Sequence of chain 1.B:
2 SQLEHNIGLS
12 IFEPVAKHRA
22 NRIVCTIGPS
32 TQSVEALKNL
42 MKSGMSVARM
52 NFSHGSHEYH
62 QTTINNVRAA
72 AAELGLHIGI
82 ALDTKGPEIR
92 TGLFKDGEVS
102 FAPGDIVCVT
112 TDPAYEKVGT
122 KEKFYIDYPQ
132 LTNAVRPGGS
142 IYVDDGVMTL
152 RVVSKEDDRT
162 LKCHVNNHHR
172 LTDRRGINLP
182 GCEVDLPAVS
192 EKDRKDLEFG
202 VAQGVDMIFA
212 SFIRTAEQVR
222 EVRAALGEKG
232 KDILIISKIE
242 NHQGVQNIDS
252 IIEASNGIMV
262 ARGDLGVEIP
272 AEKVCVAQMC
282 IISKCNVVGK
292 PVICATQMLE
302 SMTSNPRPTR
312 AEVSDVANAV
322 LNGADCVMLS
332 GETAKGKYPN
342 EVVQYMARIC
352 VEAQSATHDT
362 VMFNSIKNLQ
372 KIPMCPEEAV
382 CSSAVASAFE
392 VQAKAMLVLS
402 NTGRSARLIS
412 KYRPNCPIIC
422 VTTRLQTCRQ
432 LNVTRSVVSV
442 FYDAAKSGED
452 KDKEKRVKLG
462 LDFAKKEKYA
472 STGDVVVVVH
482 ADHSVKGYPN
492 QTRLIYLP

Binding-site contacts:
Ligand atom O4P contacts residue ARG405 of chain 1.B at 3.8 Å.
Ligand atom C1 contacts residue ALA482 of chain 1.B at 3.6 Å (hydrophobic).
Ligand atom O6P contacts residue ARG405 of chain 1.B at 3.3 Å (salt-bridge).
Ligand atom O1P contacts residue LYS454 of chain 1.B at 2.8 Å (salt-bridge).
Ligand atom O6P contacts residue THR403 of chain 1.B at 3.1 Å (h-bond).
Ligand atom O5P contacts residue SER401 of chain 1.B at 3.7 Å.
Ligand atom C4 contacts residue LEU400 of chain 1.B at 3.3 Å (hydrophobic).
Ligand atom C5 contacts residue TYR489 of chain 1.B at 3.7 Å (hydrophobic).
Ligand atom O1 contacts residue VAL486 of chain 1.B at 3.8 Å.
Ligand atom O5 contacts residue TYR489 of chain 1.B at 3.4 Å (h-bond).
Ligand atom O5P contacts residue THR403 of chain 1.B at 2.9 Å (h-bond).
Ligand atom P2 contacts residue ASN402 of chain 1.B at 3.8 Å.
Ligand atom O4 contacts residue LEU400 of chain 1.B at 2.7 Å (h-bond).
Ligand atom O4P contacts residue ASN402 of chain 1.B at 3.9 Å.
Ligand atom O4 contacts residue PRO490 of chain 1.B at 3.6 Å.
Ligand atom C5 contacts residue LEU400 of chain 1.B at 3.9 Å (hydrophobic).
Ligand atom O3 contacts residue ALA482 of chain 1.B at 3.1 Å (h-bond).
Ligand atom O1 contacts residue GLY488 of chain 1.B at 2.8 Å (h-bond).
Ligand atom P2 contacts residue THR403 of chain 1.B at 3.6 Å.
Ligand atom O1 contacts residue LYS487 of chain 1.B at 3.3 Å.
Ligand atom O2P contacts residue ASN402 of chain 1.B at 2.8 Å (h-bond).
Ligand atom P2 contacts residue SER401 of chain 1.B at 3.7 Å.
Ligand atom C3 contacts residue ALA482 of chain 1.B at 3.4 Å (hydrophobic).
Ligand atom O4 contacts residue HIS481 of chain 1.B at 3.3 Å.
Ligand atom C6 contacts residue LEU400 of chain 1.B at 3.4 Å (hydrophobic).
Ligand atom O4P contacts residue SER401 of chain 1.B at 2.5 Å (h-bond).
Ligand atom P2 contacts residue SER406 of chain 1.B at 3.8 Å.
Ligand atom O4P contacts residue SER406 of chain 1.B at 2.8 Å (h-bond).
Ligand atom O1P contacts residue ARG457 of chain 1.B at 3.0 Å (salt-bridge).
Ligand atom O3 contacts residue HIS481 of chain 1.B at 3.5 Å.
Ligand atom P1 contacts residue ASN402 of chain 1.B at 3.9 Å.
Ligand atom P1 contacts residue ARG457 of chain 1.B at 3.8 Å.
Ligand atom O2 contacts residue ASN402 of chain 1.B at 3.5 Å (h-bond).
Ligand atom O2P contacts residue ARG457 of chain 1.B at 2.8 Å (salt-bridge).
Ligand atom C1 contacts residue VAL486 of chain 1.B at 3.5 Å (hydrophobic).
Ligand atom C1 contacts residue GLY488 of chain 1.B at 3.7 Å.
Ligand atom C5 contacts residue PRO490 of chain 1.B at 3.9 Å (hydrophobic).
Ligand atom O3 contacts residue LYS454 of chain 1.B at 3.7 Å.
Ligand atom O5P contacts residue ASN402 of chain 1.B at 2.7 Å (h-bond).
Ligand atom O6 contacts residue SER406 of chain 1.B at 3.8 Å.

This protein binds this small molecule.
Small molecule (SMILES): O=P(O)(O)OC[C@H]1O[C@@](CO)(OP(=O)(O)O)[C@@H](O)[C@@H]1O